Binding-site contacts:
Ligand atom C01 contacts residue LEU61 of chain 1.A at 3.8 Å (hydrophobic).
Ligand atom C10 contacts residue VAL69 of chain 1.A at 3.5 Å (hydrophobic).
Ligand atom O18 contacts residue PHE129 of chain 1.A at 3.0 Å.
Ligand atom C02 contacts residue MET179 of chain 1.A at 3.6 Å (hydrophobic).
Ligand atom C05 contacts residue HIS176 of chain 1.A at 3.5 Å.
Ligand atom C13 contacts residue LYS84 of chain 1.A at 3.6 Å.
Ligand atom C25 contacts residue VAL69 of chain 1.A at 3.7 Å (hydrophobic).
Ligand atom C15 contacts residue ILE190 of chain 1.A at 3.6 Å (hydrophobic).
Ligand atom C12 contacts residue LYS84 of chain 1.A at 3.5 Å.
Ligand atom C22 contacts residue VAL82 of chain 1.A at 3.4 Å (hydrophobic).
Ligand atom C04 contacts residue ASN134 of chain 1.A at 3.8 Å.
Ligand atom C22 contacts residue ILE132 of chain 1.A at 3.5 Å (hydrophobic).
Ligand atom C09 contacts residue VAL69 of chain 1.A at 3.6 Å (hydrophobic).
Ligand atom C21 contacts residue VAL82 of chain 1.A at 3.3 Å (hydrophobic).
Ligand atom N08 contacts residue ILE190 of chain 1.A at 3.5 Å.
Ligand atom C25 contacts residue ILE190 of chain 1.A at 3.4 Å (hydrophobic).
Ligand atom C04 contacts residue MET179 of chain 1.A at 3.6 Å (hydrophobic).
Ligand atom N03 contacts residue MET179 of chain 1.A at 3.8 Å.
Ligand atom C06 contacts residue ILE190 of chain 1.A at 3.7 Å (hydrophobic).
Ligand atom C09 contacts residue ILE190 of chain 1.A at 3.6 Å (hydrophobic).
Ligand atom C12 contacts residue VAL69 of chain 1.A at 3.7 Å (hydrophobic).
Ligand atom C13 contacts residue ASP191 of chain 1.A at 3.8 Å.
Ligand atom C20 contacts residue ILE111 of chain 1.A at 3.4 Å (hydrophobic).
Ligand atom C20 contacts residue VAL82 of chain 1.A at 3.6 Å (hydrophobic).
Ligand atom O14 contacts residue ASP191 of chain 1.A at 3.5 Å.
Ligand atom C16 contacts residue ILE190 of chain 1.A at 3.5 Å (hydrophobic).
Ligand atom N08 contacts residue VAL69 of chain 1.A at 3.7 Å.
Ligand atom C21 contacts residue ILE132 of chain 1.A at 3.4 Å (hydrophobic).
Ligand atom C20 contacts residue GLU130 of chain 1.A at 3.3 Å.
Ligand atom C11 contacts residue ASP191 of chain 1.A at 3.3 Å.
Ligand atom C15 contacts residue VAL69 of chain 1.A at 3.7 Å (hydrophobic).
Ligand atom C02 contacts residue ASN134 of chain 1.A at 3.8 Å.
Ligand atom C06 contacts residue MET179 of chain 1.A at 3.4 Å (hydrophobic).
Ligand atom C21 contacts residue GLU130 of chain 1.A at 3.1 Å.
Ligand atom C12 contacts residue ASP191 of chain 1.A at 3.3 Å.
Ligand atom C19 contacts residue VAL82 of chain 1.A at 3.7 Å (hydrophobic).
Ligand atom C13 contacts residue VAL69 of chain 1.A at 3.8 Å (hydrophobic).
Ligand atom O14 contacts residue LYS84 of chain 1.A at 2.8 Å (salt-bridge).
Ligand atom C23 contacts residue VAL82 of chain 1.A at 3.8 Å (hydrophobic).
Ligand atom C21 contacts residue ILE111 of chain 1.A at 3.9 Å (hydrophobic).

This small molecule binds to this protein.
Small molecule (SMILES): CCN(CC)CCn1c2c(c3c1-c1ccccc1C3=O)C(=O)CCC2

Sequence of chain 1.A:
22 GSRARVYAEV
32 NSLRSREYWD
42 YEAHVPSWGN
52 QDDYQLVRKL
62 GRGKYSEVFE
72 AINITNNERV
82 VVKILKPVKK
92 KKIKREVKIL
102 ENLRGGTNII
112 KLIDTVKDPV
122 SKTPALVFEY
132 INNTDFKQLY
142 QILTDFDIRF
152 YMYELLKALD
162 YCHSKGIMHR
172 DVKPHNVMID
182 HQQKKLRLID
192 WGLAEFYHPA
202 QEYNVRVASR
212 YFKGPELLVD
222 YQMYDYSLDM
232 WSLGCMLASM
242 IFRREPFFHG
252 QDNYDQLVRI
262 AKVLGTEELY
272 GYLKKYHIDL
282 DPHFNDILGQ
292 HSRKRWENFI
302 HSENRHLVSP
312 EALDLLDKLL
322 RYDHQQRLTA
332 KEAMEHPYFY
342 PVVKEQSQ